Sequence of chain 1.A:
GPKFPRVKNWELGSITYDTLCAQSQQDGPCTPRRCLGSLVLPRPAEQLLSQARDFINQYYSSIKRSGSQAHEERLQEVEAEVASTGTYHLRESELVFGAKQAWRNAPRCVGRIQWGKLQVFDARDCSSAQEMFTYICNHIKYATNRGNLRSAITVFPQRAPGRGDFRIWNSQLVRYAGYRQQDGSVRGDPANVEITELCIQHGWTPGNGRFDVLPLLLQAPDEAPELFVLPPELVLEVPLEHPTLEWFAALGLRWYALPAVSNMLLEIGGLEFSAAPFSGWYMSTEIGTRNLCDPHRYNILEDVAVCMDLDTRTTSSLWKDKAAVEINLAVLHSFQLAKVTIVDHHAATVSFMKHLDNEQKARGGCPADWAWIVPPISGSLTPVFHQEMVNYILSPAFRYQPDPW

Binding-site contacts:
Ligand atom C3' contacts residue HEM1 of chain 1.C at 3.7 Å.
Ligand atom C6A contacts residue TYR439 of chain 1.A at 3.4 Å (hydrophobic).
Ligand atom C3 contacts residue HEM1 of chain 1.C at 3.5 Å.
Ligand atom C15 contacts residue GLU325 of chain 1.A at 3.8 Å.
Ligand atom F6 contacts residue TYR321 of chain 1.A at 3.7 Å.
Ligand atom C4A contacts residue TYR439 of chain 1.A at 3.6 Å (hydrophobic).
Ligand atom C15 contacts residue TRP320 of chain 1.A at 3.3 Å (hydrophobic).
Ligand atom F13 contacts residue GLY319 of chain 1.A at 3.5 Å.
Ligand atom O1 contacts residue HEM1 of chain 1.C at 3.4 Å (h-bond).
Ligand atom C1 contacts residue GLN211 of chain 1.A at 3.3 Å.
Ligand atom C16 contacts residue GLU325 of chain 1.A at 2.9 Å.
Ligand atom C14 contacts residue HEM1 of chain 1.C at 3.2 Å.
Ligand atom N1A contacts residue HEM1 of chain 1.C at 2.7 Å (h-bond).
Ligand atom F5 contacts residue VAL300 of chain 1.A at 3.6 Å.
Ligand atom N1' contacts residue HEM1 of chain 1.C at 2.6 Å (h-bond).
Ligand atom N1' contacts residue GOL1 of chain 1.F at 3.7 Å.
Ligand atom C7A contacts residue HEM1 of chain 1.C at 3.4 Å.
Ligand atom N6A contacts residue TYR439 of chain 1.A at 3.4 Å.
Ligand atom F13 contacts residue PRO298 of chain 1.A at 3.8 Å.
Ligand atom C5A contacts residue TYR439 of chain 1.A at 3.4 Å (hydrophobic).
Ligand atom F13 contacts residue PHE317 of chain 1.A at 3.5 Å.
Ligand atom C5' contacts residue HEM1 of chain 1.C at 3.4 Å.
Ligand atom C3A contacts residue GOL1 of chain 1.F at 3.7 Å.
Ligand atom C4' contacts residue GOL1 of chain 1.F at 3.4 Å.
Ligand atom C11 contacts residue PRO298 of chain 1.A at 3.8 Å (hydrophobic).
Ligand atom C5' contacts residue TRP411 of chain 1.A at 3.6 Å (hydrophobic).
Ligand atom N2 contacts residue HEM1 of chain 1.C at 3.0 Å (h-bond).
Ligand atom C2A contacts residue HEM1 of chain 1.C at 3.5 Å.
Ligand atom N6A contacts residue HEM1 of chain 1.C at 3.3 Å (h-bond).
Ligand atom N1' contacts residue H4B1 of chain 1.D at 2.9 Å (h-bond).
Ligand atom C11 contacts residue GLU325 of chain 1.A at 3.6 Å.
Ligand atom C2' contacts residue HEM1 of chain 1.C at 3.1 Å.
Ligand atom F6 contacts residue GLU325 of chain 1.A at 2.8 Å.
Ligand atom F13 contacts residue HEM1 of chain 1.C at 3.5 Å.
Ligand atom C15 contacts residue HEM1 of chain 1.C at 3.4 Å.
Ligand atom C5' contacts residue GOL1 of chain 1.F at 3.5 Å.
Ligand atom C2 contacts residue GLN211 of chain 1.A at 3.4 Å.
Ligand atom C4 contacts residue GLU325 of chain 1.A at 3.5 Å.
Ligand atom C6A contacts residue HEM1 of chain 1.C at 3.6 Å.
Ligand atom C5' contacts residue H4B1 of chain 1.D at 3.4 Å.

Sequence of chain 1.B:
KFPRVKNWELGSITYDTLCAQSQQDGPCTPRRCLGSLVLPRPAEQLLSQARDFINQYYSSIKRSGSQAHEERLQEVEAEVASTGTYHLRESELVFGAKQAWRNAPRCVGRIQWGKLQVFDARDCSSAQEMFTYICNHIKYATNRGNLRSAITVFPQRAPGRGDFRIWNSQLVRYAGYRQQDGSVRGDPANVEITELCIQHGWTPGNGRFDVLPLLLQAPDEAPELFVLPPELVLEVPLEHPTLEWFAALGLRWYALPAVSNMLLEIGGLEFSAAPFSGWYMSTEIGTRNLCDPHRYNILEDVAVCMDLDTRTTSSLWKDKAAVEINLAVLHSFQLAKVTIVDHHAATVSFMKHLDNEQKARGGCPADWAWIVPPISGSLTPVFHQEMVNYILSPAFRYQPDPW

The protein below binds the small molecule below.
Small molecule (SMILES): Cc1cc(N)nc(C[C@@H]2CNC[C@@H]2OCCNCC(F)(F)c2cccc(F)c2)c1